Binding-site contacts:
Ligand atom C1 contacts residue ASN139 of chain 1.C at 1.5 Å.
Ligand atom N2 contacts residue ASP326 of chain 1.C at 4.4 Å.
Ligand atom C4 contacts residue ASN139 of chain 1.C at 4.4 Å.
Ligand atom C8 contacts residue ASP326 of chain 1.C at 4.1 Å.
Ligand atom C3 contacts residue ASN139 of chain 1.C at 3.9 Å.
Ligand atom N2 contacts residue ASN139 of chain 1.C at 2.8 Å (h-bond).
Ligand atom O5 contacts residue ASN139 of chain 1.C at 2.5 Å (h-bond).
Ligand atom C2 contacts residue ASN139 of chain 1.C at 2.5 Å.
Ligand atom O7 contacts residue ASN139 of chain 1.C at 3.4 Å.
Ligand atom C8 contacts residue ASN139 of chain 1.C at 4.4 Å.
Ligand atom C7 contacts residue ASN139 of chain 1.C at 3.4 Å.
Ligand atom C5 contacts residue ASN139 of chain 1.C at 3.8 Å.

Sequence of chain 1.C:
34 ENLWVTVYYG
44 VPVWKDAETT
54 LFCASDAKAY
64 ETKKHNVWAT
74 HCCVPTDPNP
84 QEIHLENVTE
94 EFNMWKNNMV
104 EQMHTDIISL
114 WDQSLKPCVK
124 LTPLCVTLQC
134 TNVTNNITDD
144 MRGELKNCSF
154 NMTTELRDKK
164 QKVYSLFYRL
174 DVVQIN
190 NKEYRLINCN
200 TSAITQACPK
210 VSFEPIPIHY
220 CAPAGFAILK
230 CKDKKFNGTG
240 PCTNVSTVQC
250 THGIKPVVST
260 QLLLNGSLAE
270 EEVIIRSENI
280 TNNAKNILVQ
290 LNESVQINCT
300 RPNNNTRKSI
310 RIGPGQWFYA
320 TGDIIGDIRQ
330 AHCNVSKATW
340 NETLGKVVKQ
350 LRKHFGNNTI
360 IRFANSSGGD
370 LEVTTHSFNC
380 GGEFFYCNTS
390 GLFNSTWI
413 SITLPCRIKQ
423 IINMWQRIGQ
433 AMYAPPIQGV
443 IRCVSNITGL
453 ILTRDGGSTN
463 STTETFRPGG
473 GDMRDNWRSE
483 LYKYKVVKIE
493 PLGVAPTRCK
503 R

This protein binds this small molecule.
Small molecule (SMILES): CC(=O)N[C@@H]1[C@@H](O)[C@H](O)[C@@H](CO)O[C@H]1O